This protein binds this small molecule.
Small molecule (SMILES): CN[C@@H]1C[C@H]2O[C@@](C)([C@@H]1OC)n1c3ccccc3c3c4c(c5c6ccccc6n2c5c31)C(=O)NC4

Sequence of chain 1.A:
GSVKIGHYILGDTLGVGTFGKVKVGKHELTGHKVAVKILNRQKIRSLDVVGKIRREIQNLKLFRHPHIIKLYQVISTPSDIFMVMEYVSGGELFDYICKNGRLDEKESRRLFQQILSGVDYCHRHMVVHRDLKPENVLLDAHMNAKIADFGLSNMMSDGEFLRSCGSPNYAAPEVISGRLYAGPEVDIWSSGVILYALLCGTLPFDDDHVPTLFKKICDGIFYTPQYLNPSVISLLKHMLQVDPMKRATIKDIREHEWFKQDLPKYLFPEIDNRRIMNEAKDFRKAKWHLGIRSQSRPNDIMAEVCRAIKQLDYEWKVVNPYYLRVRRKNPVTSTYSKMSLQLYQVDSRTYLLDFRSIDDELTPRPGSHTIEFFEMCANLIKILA

Binding-site contacts:
Ligand atom C14 contacts residue ASP157 of chain 1.A at 3.8 Å.
Ligand atom C10 contacts residue LEU146 of chain 1.A at 3.7 Å (hydrophobic).
Ligand atom C3 contacts residue VAL96 of chain 1.A at 3.6 Å (hydrophobic).
Ligand atom C28 contacts residue GLU100 of chain 1.A at 3.4 Å.
Ligand atom C27 contacts residue GLU143 of chain 1.A at 3.8 Å.
Ligand atom C13 contacts residue MET93 of chain 1.A at 3.4 Å (hydrophobic).
Ligand atom C9 contacts residue MET93 of chain 1.A at 3.7 Å (hydrophobic).
Ligand atom C2 contacts residue GLY99 of chain 1.A at 3.7 Å.
Ligand atom C28 contacts residue GLU143 of chain 1.A at 3.4 Å.
Ligand atom N1 contacts residue ALA43 of chain 1.A at 3.3 Å.
Ligand atom C8 contacts residue ALA43 of chain 1.A at 3.6 Å (hydrophobic).
Ligand atom C28 contacts residue ASN144 of chain 1.A at 3.7 Å.
Ligand atom N4 contacts residue GLU143 of chain 1.A at 3.0 Å (salt-bridge).
Ligand atom C20 contacts residue LEU22 of chain 1.A at 3.8 Å (hydrophobic).
Ligand atom C23 contacts residue GLU100 of chain 1.A at 3.2 Å.
Ligand atom O5 contacts residue VAL96 of chain 1.A at 2.9 Å (h-bond).
Ligand atom C14 contacts residue LYS45 of chain 1.A at 3.8 Å.
Ligand atom C15 contacts residue ASP157 of chain 1.A at 3.4 Å.
Ligand atom C8 contacts residue LEU146 of chain 1.A at 3.6 Å (hydrophobic).
Ligand atom C4 contacts residue VAL96 of chain 1.A at 3.4 Å (hydrophobic).
Ligand atom C25 contacts residue LEU22 of chain 1.A at 3.4 Å (hydrophobic).
Ligand atom C8 contacts residue GLU94 of chain 1.A at 3.6 Å.
Ligand atom O4 contacts residue GLY23 of chain 1.A at 3.6 Å.
Ligand atom C3 contacts residue GLY99 of chain 1.A at 3.7 Å.
Ligand atom C15 contacts residue LYS45 of chain 1.A at 3.5 Å.
Ligand atom C7 contacts residue LEU146 of chain 1.A at 3.3 Å (hydrophobic).
Ligand atom C17 contacts residue VAL30 of chain 1.A at 3.7 Å (hydrophobic).
Ligand atom C27 contacts residue ASN144 of chain 1.A at 3.4 Å.
Ligand atom N1 contacts residue GLU94 of chain 1.A at 2.7 Å (salt-bridge).
Ligand atom O5 contacts residue TYR95 of chain 1.A at 3.4 Å.
Ligand atom C16 contacts residue ASP157 of chain 1.A at 3.7 Å.
Ligand atom C6 contacts residue LEU146 of chain 1.A at 3.5 Å (hydrophobic).
Ligand atom C9 contacts residue ALA43 of chain 1.A at 3.6 Å (hydrophobic).
Ligand atom N4 contacts residue GLU100 of chain 1.A at 2.4 Å (salt-bridge).
Ligand atom C24 contacts residue GLU100 of chain 1.A at 3.2 Å.
Ligand atom O4 contacts residue LEU22 of chain 1.A at 3.7 Å.
Ligand atom O6 contacts residue GLU143 of chain 1.A at 3.8 Å.
Ligand atom O5 contacts residue GLU94 of chain 1.A at 3.8 Å.
Ligand atom C16 contacts residue VAL30 of chain 1.A at 3.8 Å (hydrophobic).
Ligand atom C26 contacts residue VAL24 of chain 1.A at 3.6 Å (hydrophobic).